Sequence of chain 1.B:
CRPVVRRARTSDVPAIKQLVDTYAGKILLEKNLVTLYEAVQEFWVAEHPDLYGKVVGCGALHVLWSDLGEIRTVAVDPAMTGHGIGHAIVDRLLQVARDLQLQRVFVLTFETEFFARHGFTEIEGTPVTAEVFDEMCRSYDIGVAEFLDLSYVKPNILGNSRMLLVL

The small molecule below binds the protein below.
Small molecule (SMILES): N[C@@H](CCC(=O)O)C(=O)O

Binding-site contacts:
Ligand atom O contacts residue LYS38 of chain 1.B at 3.0 Å (salt-bridge).
Ligand atom O contacts residue THR42 of chain 1.B at 4.2 Å.
Ligand atom CG contacts residue HIS69 of chain 1.B at 3.2 Å.
Ligand atom OXT contacts residue THR80 of chain 1.B at 2.8 Å (h-bond).
Ligand atom CB contacts residue ARG79 of chain 1.B at 3.2 Å.
Ligand atom N contacts residue PHE50 of chain 1.B at 4.2 Å.
Ligand atom C contacts residue ARG79 of chain 1.B at 3.9 Å.
Ligand atom OXT contacts residue ARG79 of chain 1.B at 4.0 Å.
Ligand atom N contacts residue GLU49 of chain 1.B at 2.8 Å (salt-bridge).
Ligand atom OE2 contacts residue HIS69 of chain 1.B at 3.9 Å.
Ligand atom OXT contacts residue LYS38 of chain 1.B at 3.9 Å.
Ligand atom O contacts residue ARG79 of chain 1.B at 4.3 Å.
Ligand atom OE1 contacts residue ARG79 of chain 1.B at 3.5 Å (salt-bridge).
Ligand atom OXT contacts residue PHE50 of chain 1.B at 3.6 Å.
Ligand atom OXT contacts residue ALA67 of chain 1.B at 4.4 Å.
Ligand atom CD contacts residue HIS69 of chain 1.B at 3.4 Å.
Ligand atom N contacts residue ARG79 of chain 1.B at 3.5 Å.
Ligand atom OE2 contacts residue ALA46 of chain 1.B at 4.0 Å.
Ligand atom CA contacts residue ARG79 of chain 1.B at 3.2 Å.
Ligand atom C contacts residue LYS38 of chain 1.B at 3.6 Å.
Ligand atom OE1 contacts residue HIS69 of chain 1.B at 3.7 Å.
Ligand atom CD contacts residue GLU49 of chain 1.B at 3.5 Å.
Ligand atom CG contacts residue GLU49 of chain 1.B at 2.6 Å.
Ligand atom CA contacts residue GLU49 of chain 1.B at 3.3 Å.
Ligand atom OE2 contacts residue GLU49 of chain 1.B at 3.2 Å (salt-bridge).
Ligand atom N contacts residue ALA67 of chain 1.B at 3.3 Å.
Ligand atom CD contacts residue ARG79 of chain 1.B at 3.5 Å.
Ligand atom CB contacts residue ALA46 of chain 1.B at 3.6 Å (hydrophobic).
Ligand atom N contacts residue HIS69 of chain 1.B at 4.3 Å.
Ligand atom CG contacts residue ARG79 of chain 1.B at 2.6 Å.
Ligand atom C contacts residue THR80 of chain 1.B at 4.0 Å.
Ligand atom CB contacts residue GLU49 of chain 1.B at 2.8 Å.
Ligand atom C contacts residue PHE50 of chain 1.B at 4.3 Å (hydrophobic).